Binding-site contacts:
Ligand atom O25 contacts residue TYR36 of chain 2.D at 3.1 Å (h-bond).
Ligand atom O25 contacts residue CA1 of chain 2.J at 2.5 Å.
Ligand atom C23 contacts residue CA1 of chain 2.J at 3.5 Å.
Ligand atom OA9 contacts residue ASN107 of chain 2.C at 3.1 Å (h-bond).
Ligand atom OB1 contacts residue CA1 of chain 2.I at 2.5 Å.
Ligand atom O26 contacts residue TYR36 of chain 2.D at 3.4 Å (h-bond).
Ligand atom OB1 contacts residue TYR36 of chain 2.C at 3.1 Å (h-bond).
Ligand atom OB2 contacts residue GLN53 of chain 2.C at 2.7 Å (h-bond).
Ligand atom OB1 contacts residue THR104 of chain 2.C at 3.4 Å (h-bond).
Ligand atom OA3 contacts residue HIS50 of chain 2.C at 3.4 Å (h-bond).
Ligand atom O88 contacts residue TYR36 of chain 2.C at 2.9 Å (h-bond).
Ligand atom O21 contacts residue HIS50 of chain 2.D at 3.4 Å (h-bond).
Ligand atom C27 contacts residue TYR36 of chain 2.D at 3.5 Å (hydrophobic).
Ligand atom O26 contacts residue ASN107 of chain 2.D at 2.9 Å (h-bond).
Ligand atom O5 contacts residue TYR36 of chain 2.D at 3.0 Å (h-bond).
Ligand atom CA6 contacts residue CA1 of chain 2.I at 3.4 Å.
Ligand atom CA5 contacts residue CA1 of chain 2.I at 3.4 Å.
Ligand atom C23 contacts residue THR104 of chain 2.D at 3.4 Å.
Ligand atom O31 contacts residue GLN53 of chain 2.D at 2.7 Å (h-bond).
Ligand atom OB1 contacts residue ASP100 of chain 2.C at 2.6 Å (salt-bridge).
Ligand atom OB0 contacts residue TYR36 of chain 2.C at 3.4 Å (h-bond).
Ligand atom C29 contacts residue HIS50 of chain 2.D at 3.5 Å.
Ligand atom CB3 contacts residue ASP100 of chain 2.C at 3.5 Å.
Ligand atom OB0 contacts residue CA1 of chain 2.I at 2.5 Å.
Ligand atom OB2 contacts residue HIS50 of chain 2.C at 2.7 Å (h-bond).
Ligand atom O26 contacts residue CA1 of chain 2.J at 2.5 Å.
Ligand atom CA7 contacts residue TYR36 of chain 2.C at 3.5 Å (hydrophobic).
Ligand atom O25 contacts residue ASP100 of chain 2.D at 2.6 Å (salt-bridge).
Ligand atom O30 contacts residue ASN107 of chain 2.D at 3.1 Å (h-bond).
Ligand atom OA3 contacts residue TYR36 of chain 2.C at 3.5 Å.
Ligand atom C28 contacts residue CA1 of chain 2.J at 3.4 Å.
Ligand atom O31 contacts residue HIS50 of chain 2.D at 2.7 Å (h-bond).
Ligand atom CA5 contacts residue THR104 of chain 2.C at 3.4 Å.
Ligand atom O73 contacts residue GLN40 of chain 2.C at 3.2 Å (h-bond).
Ligand atom C29 contacts residue ASP100 of chain 2.D at 3.5 Å.
Ligand atom O21 contacts residue TYR36 of chain 2.D at 3.5 Å.
Ligand atom O26 contacts residue THR104 of chain 2.D at 3.3 Å (h-bond).
Ligand atom OB0 contacts residue ASN107 of chain 2.C at 2.9 Å (h-bond).
Ligand atom OB0 contacts residue THR104 of chain 2.C at 3.3 Å (h-bond).
Ligand atom O25 contacts residue THR104 of chain 2.D at 3.3 Å (h-bond).

A protein and the small-molecule ligand that binds it are described below.
Small molecule (SMILES): OC[C@H]1O[C@@H](OCc2cn([C@H]3[C@H](O)[C@@H](O)[C@H](c4cn([C@H]5[C@H](O)[C@@H](O)[C@H](n6cc([C@@H]7O[C@H](CO)[C@@H](n8cc(CO[C@@H]9O[C@H](CO)[C@H](O)[C@H](O)[C@H]9O)nn8)[C@H](O)[C@H]7O)nn6)O[C@@H]5CO)nn4)O[C@@H]3CO)nn2)[C@H](O)[C@@H](O)[C@H]1O

Sequence of chain 2.D:
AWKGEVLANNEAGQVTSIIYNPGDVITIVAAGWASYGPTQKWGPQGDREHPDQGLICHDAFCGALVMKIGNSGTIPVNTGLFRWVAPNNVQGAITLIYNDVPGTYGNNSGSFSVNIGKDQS

Sequence of chain 2.C:
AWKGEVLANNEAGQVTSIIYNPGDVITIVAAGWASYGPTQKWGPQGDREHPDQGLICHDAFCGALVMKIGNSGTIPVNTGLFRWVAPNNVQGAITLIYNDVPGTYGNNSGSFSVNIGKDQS